Sequence of chain 1.A:
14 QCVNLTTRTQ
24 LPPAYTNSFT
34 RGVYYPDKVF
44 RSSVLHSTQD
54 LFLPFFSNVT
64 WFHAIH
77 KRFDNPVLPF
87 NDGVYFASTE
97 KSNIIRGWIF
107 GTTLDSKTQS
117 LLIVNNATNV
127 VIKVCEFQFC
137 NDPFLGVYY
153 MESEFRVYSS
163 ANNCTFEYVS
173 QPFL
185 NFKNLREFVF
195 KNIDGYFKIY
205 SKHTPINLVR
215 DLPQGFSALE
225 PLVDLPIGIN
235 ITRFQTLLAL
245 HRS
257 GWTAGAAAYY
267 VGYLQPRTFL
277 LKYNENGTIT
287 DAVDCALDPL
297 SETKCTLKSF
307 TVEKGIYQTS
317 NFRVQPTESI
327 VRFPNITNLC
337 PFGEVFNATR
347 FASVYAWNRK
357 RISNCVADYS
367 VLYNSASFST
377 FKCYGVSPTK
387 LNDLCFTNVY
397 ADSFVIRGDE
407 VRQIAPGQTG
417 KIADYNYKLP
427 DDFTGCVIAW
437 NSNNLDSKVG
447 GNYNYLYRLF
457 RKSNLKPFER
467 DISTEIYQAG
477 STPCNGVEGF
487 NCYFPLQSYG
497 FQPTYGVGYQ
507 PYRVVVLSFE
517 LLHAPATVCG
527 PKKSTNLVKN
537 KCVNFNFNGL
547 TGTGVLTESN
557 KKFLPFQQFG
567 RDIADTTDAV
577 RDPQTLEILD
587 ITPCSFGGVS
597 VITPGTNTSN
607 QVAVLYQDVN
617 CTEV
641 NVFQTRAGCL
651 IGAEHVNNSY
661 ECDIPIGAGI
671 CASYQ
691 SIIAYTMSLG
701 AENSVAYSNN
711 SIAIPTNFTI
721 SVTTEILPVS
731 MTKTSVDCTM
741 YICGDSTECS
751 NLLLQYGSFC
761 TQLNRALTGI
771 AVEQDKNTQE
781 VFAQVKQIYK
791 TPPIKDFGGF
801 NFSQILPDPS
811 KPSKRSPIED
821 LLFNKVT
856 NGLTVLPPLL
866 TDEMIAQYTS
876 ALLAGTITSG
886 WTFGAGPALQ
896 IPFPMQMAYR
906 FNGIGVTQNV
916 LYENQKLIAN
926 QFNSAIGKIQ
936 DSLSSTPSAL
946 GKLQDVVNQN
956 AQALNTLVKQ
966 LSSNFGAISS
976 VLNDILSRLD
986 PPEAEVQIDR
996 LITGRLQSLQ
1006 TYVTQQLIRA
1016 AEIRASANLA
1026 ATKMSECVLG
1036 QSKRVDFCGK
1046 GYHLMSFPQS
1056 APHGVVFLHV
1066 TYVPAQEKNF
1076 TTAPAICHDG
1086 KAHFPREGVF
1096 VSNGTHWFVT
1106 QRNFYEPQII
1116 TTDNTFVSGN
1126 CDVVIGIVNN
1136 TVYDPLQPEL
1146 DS

Binding-site contacts:
Ligand atom O6 contacts residue ASN61 of chain 1.A at 4.5 Å.
Ligand atom C6 contacts residue TYR28 of chain 1.A at 3.6 Å (hydrophobic).
Ligand atom C1 contacts residue TYR28 of chain 1.A at 3.7 Å (hydrophobic).
Ligand atom O5 contacts residue ASN61 of chain 1.A at 2.4 Å (h-bond).
Ligand atom C5 contacts residue ASN61 of chain 1.A at 3.7 Å.
Ligand atom N2 contacts residue ASN61 of chain 1.A at 2.9 Å (h-bond).
Ligand atom C1 contacts residue ASN61 of chain 1.A at 1.4 Å.
Ligand atom O5 contacts residue TYR28 of chain 1.A at 3.7 Å.
Ligand atom O6 contacts residue TYR28 of chain 1.A at 3.3 Å.
Ligand atom C3 contacts residue ASN61 of chain 1.A at 3.8 Å.
Ligand atom C5 contacts residue TYR28 of chain 1.A at 3.6 Å (hydrophobic).
Ligand atom C4 contacts residue ASN61 of chain 1.A at 4.2 Å.
Ligand atom C7 contacts residue ASN61 of chain 1.A at 3.5 Å.
Ligand atom C8 contacts residue ASN61 of chain 1.A at 3.9 Å.
Ligand atom C2 contacts residue ASN61 of chain 1.A at 2.5 Å.
Ligand atom O7 contacts residue ASN61 of chain 1.A at 3.7 Å.

This protein binds this small molecule.
Small molecule (SMILES): CC(=O)N[C@@H]1[C@@H](O)[C@H](O)[C@@H](CO)O[C@H]1O